Sequence of chain 1.F:
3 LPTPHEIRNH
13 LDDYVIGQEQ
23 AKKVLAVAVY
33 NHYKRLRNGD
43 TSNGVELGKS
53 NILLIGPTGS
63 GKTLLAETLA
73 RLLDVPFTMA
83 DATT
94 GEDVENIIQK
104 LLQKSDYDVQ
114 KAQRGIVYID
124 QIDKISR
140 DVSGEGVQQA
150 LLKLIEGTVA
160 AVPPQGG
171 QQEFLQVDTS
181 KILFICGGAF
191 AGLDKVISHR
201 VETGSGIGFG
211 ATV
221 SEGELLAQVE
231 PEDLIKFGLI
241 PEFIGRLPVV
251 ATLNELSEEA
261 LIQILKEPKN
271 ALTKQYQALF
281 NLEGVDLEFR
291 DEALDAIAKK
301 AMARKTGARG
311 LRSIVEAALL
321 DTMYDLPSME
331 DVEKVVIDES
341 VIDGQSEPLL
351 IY

Sequence of chain 1.E:
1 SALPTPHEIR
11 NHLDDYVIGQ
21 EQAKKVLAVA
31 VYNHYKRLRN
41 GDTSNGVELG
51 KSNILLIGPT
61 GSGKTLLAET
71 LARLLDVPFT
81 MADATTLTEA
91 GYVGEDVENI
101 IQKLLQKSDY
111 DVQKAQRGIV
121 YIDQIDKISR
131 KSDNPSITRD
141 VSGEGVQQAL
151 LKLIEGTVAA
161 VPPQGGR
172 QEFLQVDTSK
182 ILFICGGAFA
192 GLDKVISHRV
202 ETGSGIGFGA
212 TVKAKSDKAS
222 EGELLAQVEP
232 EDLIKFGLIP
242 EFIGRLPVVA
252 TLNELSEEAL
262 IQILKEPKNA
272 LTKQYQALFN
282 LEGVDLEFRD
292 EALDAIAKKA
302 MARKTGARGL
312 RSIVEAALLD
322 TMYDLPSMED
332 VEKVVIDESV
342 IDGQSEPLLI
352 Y

Binding-site contacts:
Ligand atom N6 contacts residue ILE18 of chain 1.E at 2.8 Å (h-bond).
Ligand atom C2 contacts residue ILE264 of chain 1.E at 3.5 Å (hydrophobic).
Ligand atom O2G contacts residue THR65 of chain 1.E at 2.8 Å (h-bond).
Ligand atom N7 contacts residue GLY63 of chain 1.E at 3.1 Å.
Ligand atom O1B contacts residue SER62 of chain 1.E at 2.7 Å (h-bond).
Ligand atom N1 contacts residue ILE18 of chain 1.E at 3.5 Å (h-bond).
Ligand atom C4 contacts residue LEU66 of chain 1.E at 3.7 Å (hydrophobic).
Ligand atom O1A contacts residue THR65 of chain 1.E at 2.9 Å (h-bond).
Ligand atom O3G contacts residue ARG309 of chain 1.E at 3.4 Å (salt-bridge).
Ligand atom O2A contacts residue THR65 of chain 1.E at 2.4 Å (h-bond).
Ligand atom PG contacts residue ARG309 of chain 1.E at 3.5 Å.
Ligand atom O2G contacts residue ASP123 of chain 1.E at 3.5 Å (salt-bridge).
Ligand atom PB contacts residue SER62 of chain 1.E at 3.7 Å.
Ligand atom O3A contacts residue SER62 of chain 1.E at 3.5 Å (h-bond).
Ligand atom O1B contacts residue THR60 of chain 1.E at 3.5 Å.
Ligand atom O1B contacts residue PRO59 of chain 1.E at 3.2 Å (h-bond).
Ligand atom O3B contacts residue ARG309 of chain 1.E at 2.3 Å (salt-bridge).
Ligand atom O2A contacts residue LYS64 of chain 1.E at 2.9 Å (salt-bridge).
Ligand atom O1B contacts residue GLY61 of chain 1.E at 2.8 Å (h-bond).
Ligand atom O2B contacts residue THR65 of chain 1.E at 3.0 Å (h-bond).
Ligand atom PA contacts residue ARG309 of chain 1.E at 3.5 Å.
Ligand atom C8 contacts residue GLY61 of chain 1.E at 3.7 Å.
Ligand atom O1B contacts residue LYS64 of chain 1.E at 3.3 Å (salt-bridge).
Ligand atom O1A contacts residue ARG309 of chain 1.E at 3.1 Å (salt-bridge).
Ligand atom O3B contacts residue GLY61 of chain 1.E at 3.1 Å (h-bond).
Ligand atom O3A contacts residue GLY63 of chain 1.E at 3.2 Å (h-bond).
Ligand atom C5' contacts residue ARG309 of chain 1.E at 3.6 Å.
Ligand atom O1B contacts residue GLY63 of chain 1.E at 3.5 Å (h-bond).
Ligand atom O2A contacts residue GLY63 of chain 1.E at 3.0 Å.
Ligand atom O2A contacts residue LEU66 of chain 1.E at 3.0 Å (h-bond).
Ligand atom PA contacts residue THR65 of chain 1.E at 3.5 Å.
Ligand atom O3A contacts residue GLY61 of chain 1.E at 3.4 Å.
Ligand atom C8 contacts residue GLY63 of chain 1.E at 3.5 Å.
Ligand atom N7 contacts residue SER62 of chain 1.E at 3.0 Å (h-bond).
Ligand atom PB contacts residue ARG309 of chain 1.E at 3.2 Å.
Ligand atom PB contacts residue GLY61 of chain 1.E at 3.3 Å.
Ligand atom N3 contacts residue LEU66 of chain 1.E at 3.6 Å.
Ligand atom O3G contacts residue GLU242 of chain 1.F at 3.4 Å.
Ligand atom O2B contacts residue LYS64 of chain 1.E at 3.3 Å (salt-bridge).
Ligand atom O3A contacts residue ARG309 of chain 1.E at 3.0 Å (salt-bridge).

This small molecule binds to this protein.
Small molecule (SMILES): Nc1ncnc2c1ncn2[C@@H]1O[C@H](COP(=O)(O)OP(=O)(O)OP(O)(O)=S)[C@@H](O)[C@H]1O